A small-molecule ligand and the protein it binds are described below.
Small molecule (SMILES): O=C(O)[C@@H]1O[C@H](O[C@H]2[C@@H](OS(=O)(=O)O)O[C@@H](O)[C@H](NS(=O)(=O)O)[C@H]2O)[C@@H](OS(=O)(=O)O)[C@H](O)[C@@H]1O

Binding-site contacts:
Ligand atom O3 contacts residue ALA158 of chain 57.F at 3.0 Å (h-bond).
Ligand atom OAH contacts residue ARG157 of chain 57.F at 3.1 Å (salt-bridge).
Ligand atom O6B contacts residue ARG157 of chain 57.F at 3.3 Å (salt-bridge).
Ligand atom C2 contacts residue ALA158 of chain 57.F at 3.7 Å (hydrophobic).
Ligand atom O6B contacts residue LYS156 of chain 57.F at 3.3 Å.
Ligand atom O5 contacts residue LYS156 of chain 57.F at 3.4 Å.
Ligand atom C5 contacts residue HIS155 of chain 57.F at 4.0 Å.
Ligand atom OAH contacts residue ASP3 of chain 57.F at 4.0 Å.
Ligand atom C6 contacts residue HIS155 of chain 57.F at 3.4 Å.
Ligand atom OAH contacts residue LEU2 of chain 57.F at 2.8 Å (h-bond).
Ligand atom O3 contacts residue LYS156 of chain 57.F at 3.0 Å.
Ligand atom C3 contacts residue ARG157 of chain 57.F at 3.7 Å.
Ligand atom C5 contacts residue LEU62 of chain 57.F at 3.8 Å (hydrophobic).
Ligand atom C6 contacts residue HIS94 of chain 57.F at 3.9 Å.
Ligand atom OBI contacts residue LYS156 of chain 57.F at 4.0 Å.
Ligand atom OAH contacts residue THR4 of chain 57.F at 3.7 Å.
Ligand atom O5 contacts residue ARG157 of chain 57.F at 3.8 Å.
Ligand atom OAF contacts residue THR4 of chain 57.F at 2.9 Å (h-bond).
Ligand atom O3 contacts residue ARG157 of chain 57.F at 3.3 Å (salt-bridge).
Ligand atom SAG contacts residue THR4 of chain 57.F at 3.9 Å.
Ligand atom O5 contacts residue HIS155 of chain 57.F at 3.6 Å.
Ligand atom O6A contacts residue LEU62 of chain 57.F at 3.4 Å.
Ligand atom O5B contacts residue LYS156 of chain 57.F at 3.3 Å.
Ligand atom OAF contacts residue ARG157 of chain 57.F at 2.8 Å (salt-bridge).
Ligand atom O6B contacts residue HIS155 of chain 57.F at 3.3 Å (h-bond).
Ligand atom O6A contacts residue SER93 of chain 57.F at 3.2 Å.
Ligand atom C3 contacts residue ALA158 of chain 57.F at 4.0 Å (hydrophobic).
Ligand atom C6 contacts residue SER93 of chain 57.F at 4.0 Å.
Ligand atom C4 contacts residue LYS156 of chain 57.F at 4.0 Å.
Ligand atom O6A contacts residue HIS94 of chain 57.F at 3.2 Å (h-bond).
Ligand atom SAG contacts residue ARG157 of chain 57.F at 3.6 Å (salt-bridge).
Ligand atom O4 contacts residue HIS155 of chain 57.F at 3.5 Å (h-bond).
Ligand atom O6A contacts residue HIS155 of chain 57.F at 3.8 Å.
Ligand atom OAF contacts residue ALA158 of chain 57.F at 3.3 Å.
Ligand atom C3 contacts residue LYS156 of chain 57.F at 4.0 Å.
Ligand atom O4 contacts residue LYS156 of chain 57.F at 3.5 Å.
Ligand atom O6B contacts residue LEU62 of chain 57.F at 4.0 Å.
Ligand atom O4 contacts residue SER93 of chain 57.F at 3.0 Å (h-bond).
Ligand atom O6B contacts residue HIS94 of chain 57.F at 4.0 Å.
Ligand atom C6 contacts residue LEU62 of chain 57.F at 3.5 Å (hydrophobic).

Sequence of chain 57.F:
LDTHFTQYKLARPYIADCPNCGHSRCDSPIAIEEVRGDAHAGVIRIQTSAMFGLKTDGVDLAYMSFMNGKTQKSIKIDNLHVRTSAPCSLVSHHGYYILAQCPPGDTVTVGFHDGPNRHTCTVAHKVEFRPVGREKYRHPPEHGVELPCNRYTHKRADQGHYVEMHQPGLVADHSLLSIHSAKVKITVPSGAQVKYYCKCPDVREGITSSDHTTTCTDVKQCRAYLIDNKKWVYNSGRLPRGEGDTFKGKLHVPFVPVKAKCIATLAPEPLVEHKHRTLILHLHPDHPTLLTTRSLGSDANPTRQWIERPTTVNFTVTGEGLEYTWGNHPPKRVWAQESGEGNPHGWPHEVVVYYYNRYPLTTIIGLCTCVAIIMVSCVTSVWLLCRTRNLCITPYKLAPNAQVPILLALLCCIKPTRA